The protein below binds the small molecule below.
Small molecule (SMILES): CC(=O)N[C@@H]1[C@@H](O)[C@H](O)[C@@H](CO)O[C@H]1O

Binding-site contacts:
Ligand atom C4 contacts residue ASN207 of chain 1.A at 4.3 Å.
Ligand atom C7 contacts residue ASN207 of chain 1.A at 3.8 Å.
Ligand atom O5 contacts residue VAL261 of chain 1.A at 3.9 Å.
Ligand atom O6 contacts residue ASN259 of chain 1.A at 2.4 Å (h-bond).
Ligand atom C2 contacts residue ASN207 of chain 1.A at 2.5 Å.
Ligand atom N2 contacts residue VAL261 of chain 1.A at 4.3 Å.
Ligand atom O6 contacts residue ASN207 of chain 1.A at 4.5 Å.
Ligand atom C3 contacts residue ASN207 of chain 1.A at 3.8 Å.
Ligand atom O6 contacts residue SER260 of chain 1.A at 4.3 Å.
Ligand atom O7 contacts residue ASN207 of chain 1.A at 4.4 Å.
Ligand atom C5 contacts residue VAL261 of chain 1.A at 4.3 Å (hydrophobic).
Ligand atom C5 contacts residue ASN207 of chain 1.A at 3.7 Å.
Ligand atom C6 contacts residue ASN259 of chain 1.A at 3.2 Å.
Ligand atom O5 contacts residue ASN207 of chain 1.A at 2.5 Å (h-bond).
Ligand atom C1 contacts residue ASN207 of chain 1.A at 1.4 Å.
Ligand atom C2 contacts residue VAL261 of chain 1.A at 4.2 Å (hydrophobic).
Ligand atom C1 contacts residue VAL261 of chain 1.A at 3.1 Å (hydrophobic).
Ligand atom N2 contacts residue ASN207 of chain 1.A at 2.8 Å (h-bond).
Ligand atom C8 contacts residue ASN263 of chain 1.A at 3.2 Å.
Ligand atom C5 contacts residue ASN259 of chain 1.A at 3.8 Å.

Sequence of chain 1.A:
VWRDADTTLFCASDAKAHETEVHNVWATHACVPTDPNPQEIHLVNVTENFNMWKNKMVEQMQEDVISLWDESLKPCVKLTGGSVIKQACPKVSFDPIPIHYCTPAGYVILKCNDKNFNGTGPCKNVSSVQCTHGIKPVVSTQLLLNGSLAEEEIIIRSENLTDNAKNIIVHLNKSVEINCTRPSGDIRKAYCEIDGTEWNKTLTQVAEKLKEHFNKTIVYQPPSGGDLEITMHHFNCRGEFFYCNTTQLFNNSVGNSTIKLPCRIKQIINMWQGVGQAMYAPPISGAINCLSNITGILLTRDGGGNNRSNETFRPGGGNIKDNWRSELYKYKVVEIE